Sequence of chain 1.C:
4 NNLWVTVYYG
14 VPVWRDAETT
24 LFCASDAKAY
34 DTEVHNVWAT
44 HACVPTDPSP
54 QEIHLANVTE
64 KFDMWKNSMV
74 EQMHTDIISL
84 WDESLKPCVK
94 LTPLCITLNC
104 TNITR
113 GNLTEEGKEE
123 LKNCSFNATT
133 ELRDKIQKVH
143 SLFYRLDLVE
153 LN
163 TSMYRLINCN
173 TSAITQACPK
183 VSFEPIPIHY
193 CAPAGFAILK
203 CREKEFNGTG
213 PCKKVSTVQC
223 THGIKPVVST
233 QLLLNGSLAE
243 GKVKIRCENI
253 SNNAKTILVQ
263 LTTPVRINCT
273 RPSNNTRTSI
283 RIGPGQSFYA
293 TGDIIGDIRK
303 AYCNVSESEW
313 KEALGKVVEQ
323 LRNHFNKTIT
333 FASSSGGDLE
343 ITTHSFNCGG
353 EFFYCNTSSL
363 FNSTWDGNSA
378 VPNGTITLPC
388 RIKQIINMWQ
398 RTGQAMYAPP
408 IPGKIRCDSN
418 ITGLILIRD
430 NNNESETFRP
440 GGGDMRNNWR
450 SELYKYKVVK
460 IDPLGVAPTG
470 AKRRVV

Binding-site contacts:
Ligand atom O6 contacts residue GLU311 of chain 1.C at 3.5 Å (salt-bridge).
Ligand atom N2 contacts residue ASN270 of chain 1.C at 2.9 Å (h-bond).
Ligand atom N2 contacts residue ARG413 of chain 1.C at 3.5 Å (salt-bridge).
Ligand atom C1 contacts residue NAG1 of chain 1.Z at 4.0 Å.
Ligand atom C6 contacts residue ARG268 of chain 1.C at 3.7 Å.
Ligand atom O6 contacts residue SER308 of chain 1.C at 3.8 Å.
Ligand atom C2 contacts residue ASN270 of chain 1.C at 2.5 Å.
Ligand atom C8 contacts residue ARG413 of chain 1.C at 3.8 Å.
Ligand atom O6 contacts residue ARG268 of chain 1.C at 4.5 Å.
Ligand atom C7 contacts residue ARG413 of chain 1.C at 3.1 Å.
Ligand atom C7 contacts residue ASN270 of chain 1.C at 4.0 Å.
Ligand atom C8 contacts residue NAG1 of chain 1.Z at 3.3 Å.
Ligand atom O7 contacts residue ARG413 of chain 1.C at 2.9 Å (salt-bridge).
Ligand atom C2 contacts residue ARG413 of chain 1.C at 3.8 Å.
Ligand atom C2 contacts residue NAG1 of chain 1.Z at 4.1 Å.
Ligand atom N2 contacts residue NAG1 of chain 1.Z at 3.1 Å (h-bond).
Ligand atom C7 contacts residue NAG1 of chain 1.Z at 3.6 Å.
Ligand atom C1 contacts residue ASN270 of chain 1.C at 1.4 Å.
Ligand atom C3 contacts residue ASN270 of chain 1.C at 3.8 Å.
Ligand atom C5 contacts residue ARG268 of chain 1.C at 4.2 Å.
Ligand atom O5 contacts residue ASN270 of chain 1.C at 2.4 Å (h-bond).
Ligand atom O5 contacts residue ARG268 of chain 1.C at 3.6 Å.
Ligand atom C5 contacts residue ASN270 of chain 1.C at 3.7 Å.
Ligand atom C4 contacts residue ASN270 of chain 1.C at 4.3 Å.

This small molecule binds to this protein.
Small molecule (SMILES): CC(=O)N[C@H]1[C@H](O[C@H]2[C@H](O)[C@@H](NC(C)=O)CO[C@@H]2CO)O[C@H](CO)[C@@H](O)[C@@H]1O